Sequence of chain 1.H:
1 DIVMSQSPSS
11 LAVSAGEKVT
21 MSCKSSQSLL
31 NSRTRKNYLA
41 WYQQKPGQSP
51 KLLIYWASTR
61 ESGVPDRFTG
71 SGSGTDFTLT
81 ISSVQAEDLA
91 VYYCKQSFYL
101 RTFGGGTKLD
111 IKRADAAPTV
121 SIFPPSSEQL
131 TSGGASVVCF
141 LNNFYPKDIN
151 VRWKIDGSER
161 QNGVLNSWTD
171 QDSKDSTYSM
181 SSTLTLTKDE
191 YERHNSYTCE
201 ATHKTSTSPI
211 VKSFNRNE

This protein binds this small molecule.
Small molecule (SMILES): CC(C)[C@H](NC(=O)[C@@H](N)Cc1cnc[nH]1)C(=O)N1CCC[C@H]1C(=O)NCC(=O)NCC(=O)NCC(=O)N[C@H](C=O)CO

Sequence of chain 1.G:
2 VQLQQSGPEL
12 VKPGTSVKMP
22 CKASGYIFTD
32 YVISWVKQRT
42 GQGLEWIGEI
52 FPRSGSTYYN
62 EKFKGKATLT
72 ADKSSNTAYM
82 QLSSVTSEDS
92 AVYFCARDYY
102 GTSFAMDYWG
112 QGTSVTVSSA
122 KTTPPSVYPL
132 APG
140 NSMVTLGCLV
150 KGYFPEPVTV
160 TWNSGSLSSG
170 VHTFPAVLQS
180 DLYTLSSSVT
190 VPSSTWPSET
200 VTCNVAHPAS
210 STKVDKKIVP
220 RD

Binding-site contacts:
Ligand atom CB contacts residue SER57 of chain 1.G at 3.3 Å.
Ligand atom CG contacts residue PHE52 of chain 1.G at 3.6 Å (hydrophobic).
Ligand atom CA contacts residue TYR59 of chain 1.G at 3.5 Å (hydrophobic).
Ligand atom C contacts residue SER97 of chain 1.H at 3.6 Å.
Ligand atom C contacts residue TYR38 of chain 1.H at 3.6 Å (hydrophobic).
Ligand atom CA contacts residue TYR38 of chain 1.H at 3.4 Å (hydrophobic).
Ligand atom N contacts residue TYR59 of chain 1.G at 3.6 Å.
Ligand atom C contacts residue PHE98 of chain 1.H at 3.3 Å (hydrophobic).
Ligand atom ND1 contacts residue PHE52 of chain 1.G at 3.7 Å.
Ligand atom CE1 contacts residue TYR59 of chain 1.G at 3.4 Å (hydrophobic).
Ligand atom O contacts residue TYR99 of chain 1.H at 3.6 Å.
Ligand atom O contacts residue TYR59 of chain 1.G at 2.5 Å (h-bond).
Ligand atom CG2 contacts residue TYR101 of chain 1.G at 3.7 Å (hydrophobic).
Ligand atom O contacts residue TYR38 of chain 1.H at 3.3 Å.
Ligand atom O contacts residue TYR101 of chain 1.G at 3.6 Å.
Ligand atom C contacts residue TYR59 of chain 1.G at 3.5 Å (hydrophobic).
Ligand atom CG contacts residue SER57 of chain 1.G at 3.5 Å.
Ligand atom N contacts residue TYR101 of chain 1.G at 3.5 Å (h-bond).
Ligand atom C contacts residue TYR59 of chain 1.G at 3.7 Å (hydrophobic).
Ligand atom C contacts residue PHE105 of chain 1.G at 3.1 Å (hydrophobic).
Ligand atom NE2 contacts residue GLU50 of chain 1.G at 3.2 Å (salt-bridge).
Ligand atom O contacts residue ARG101 of chain 1.H at 3.0 Å (salt-bridge).
Ligand atom CA contacts residue TYR101 of chain 1.G at 3.5 Å (hydrophobic).
Ligand atom CE1 contacts residue SER57 of chain 1.G at 3.2 Å.
Ligand atom CG contacts residue TYR99 of chain 1.H at 3.5 Å (hydrophobic).
Ligand atom O contacts residue PHE105 of chain 1.G at 3.2 Å.
Ligand atom CA contacts residue PHE98 of chain 1.H at 3.1 Å (hydrophobic).
Ligand atom CD2 contacts residue PHE52 of chain 1.G at 3.8 Å (hydrophobic).
Ligand atom CA contacts residue SER97 of chain 1.H at 3.4 Å.
Ligand atom N contacts residue PHE98 of chain 1.H at 2.4 Å (h-bond).
Ligand atom N contacts residue SER97 of chain 1.H at 2.9 Å (h-bond).
Ligand atom CA contacts residue PHE105 of chain 1.G at 3.4 Å (hydrophobic).
Ligand atom N contacts residue PHE105 of chain 1.G at 3.7 Å.
Ligand atom ND1 contacts residue SER57 of chain 1.G at 3.0 Å (h-bond).
Ligand atom O contacts residue LEU100 of chain 1.H at 2.6 Å (h-bond).
Ligand atom N contacts residue TYR101 of chain 1.G at 3.4 Å (h-bond).
Ligand atom ND1 contacts residue TYR59 of chain 1.G at 3.6 Å.
Ligand atom C contacts residue LEU100 of chain 1.H at 3.6 Å (hydrophobic).
Ligand atom CB contacts residue TYR99 of chain 1.H at 3.4 Å (hydrophobic).
Ligand atom NE2 contacts residue TYR59 of chain 1.G at 3.6 Å.